The small molecule below binds the protein below.
Small molecule (SMILES): CC[C@H](C)[C@H](NC(=O)[C@H](CC(N)=O)NC(=O)[C@@H](NC(=O)[C@H](CC(N)=O)NC(=O)[C@@H]1CCCN1C(=O)[C@@H](N)Cc1ccc(O)cc1)C(C)C)[C@H](O)N[C@@H](Cc1cnc[nH]1)C(=O)N[C@@H](CC(N)=O)C(=O)N[C@@H](Cc1ccccc1)C(=O)O

Binding-site contacts:
Ligand atom CG contacts residue ILE66 of chain 1.D at 3.1 Å (hydrophobic).
Ligand atom OD1 contacts residue GLN70 of chain 1.D at 2.6 Å (h-bond).
Ligand atom O contacts residue TRP73 of chain 1.D at 2.6 Å.
Ligand atom CA contacts residue TYR99 of chain 1.D at 2.9 Å (hydrophobic).
Ligand atom CG2 contacts residue ILE66 of chain 1.D at 3.2 Å (hydrophobic).
Ligand atom CE1 contacts residue TRP167 of chain 1.D at 3.4 Å (hydrophobic).
Ligand atom O contacts residue TYR155 of chain 1.D at 2.5 Å (h-bond).
Ligand atom C contacts residue TYR84 of chain 1.D at 3.1 Å (hydrophobic).
Ligand atom CD2 contacts residue GLU163 of chain 1.D at 3.4 Å.
Ligand atom O contacts residue TYR84 of chain 1.D at 2.5 Å (h-bond).
Ligand atom OXT contacts residue THR143 of chain 1.D at 2.6 Å (h-bond).
Ligand atom O contacts residue TRP147 of chain 1.D at 3.0 Å (h-bond).
Ligand atom N contacts residue TYR99 of chain 1.D at 3.0 Å (h-bond).
Ligand atom CD1 contacts residue TRP167 of chain 1.D at 3.3 Å (hydrophobic).
Ligand atom CE1 contacts residue GLY151 of chain 1.D at 3.2 Å.
Ligand atom CE1 contacts residue TYR123 of chain 1.D at 2.8 Å (hydrophobic).
Ligand atom N contacts residue TYR7 of chain 1.D at 3.0 Å (h-bond).
Ligand atom ND2 contacts residue ASN77 of chain 1.D at 3.1 Å (h-bond).
Ligand atom N contacts residue TYR171 of chain 1.D at 2.9 Å (h-bond).
Ligand atom CB contacts residue THR80 of chain 1.D at 3.4 Å.
Ligand atom C contacts residue TRP73 of chain 1.D at 3.0 Å (hydrophobic).
Ligand atom O contacts residue GLN70 of chain 1.D at 3.2 Å (h-bond).
Ligand atom CD1 contacts residue THR143 of chain 1.D at 3.3 Å.
Ligand atom OH contacts residue ARG62 of chain 1.D at 3.2 Å.
Ligand atom CB contacts residue ASN77 of chain 1.D at 3.2 Å.
Ligand atom O contacts residue TRP73 of chain 1.D at 3.2 Å.
Ligand atom CE1 contacts residue TYR59 of chain 1.D at 3.3 Å (hydrophobic).
Ligand atom N contacts residue TRP73 of chain 1.D at 3.4 Å.
Ligand atom C contacts residue TYR155 of chain 1.D at 3.1 Å (hydrophobic).
Ligand atom N contacts residue ASN77 of chain 1.D at 3.0 Å (h-bond).
Ligand atom CD1 contacts residue TYR123 of chain 1.D at 3.4 Å (hydrophobic).
Ligand atom CD1 contacts residue TYR59 of chain 1.D at 3.1 Å (hydrophobic).
Ligand atom CG contacts residue GLN70 of chain 1.D at 2.9 Å.
Ligand atom CB contacts residue TYR155 of chain 1.D at 3.4 Å (hydrophobic).
Ligand atom O contacts residue TRP147 of chain 1.D at 3.4 Å (h-bond).
Ligand atom O contacts residue TYR159 of chain 1.D at 2.3 Å (h-bond).
Ligand atom CD contacts residue ILE63 of chain 1.D at 3.1 Å (hydrophobic).
Ligand atom CB contacts residue TYR99 of chain 1.D at 2.9 Å (hydrophobic).
Ligand atom CG2 contacts residue TYR155 of chain 1.D at 3.1 Å (hydrophobic).
Ligand atom CB contacts residue GLN70 of chain 1.D at 3.2 Å.

Sequence of chain 1.D:
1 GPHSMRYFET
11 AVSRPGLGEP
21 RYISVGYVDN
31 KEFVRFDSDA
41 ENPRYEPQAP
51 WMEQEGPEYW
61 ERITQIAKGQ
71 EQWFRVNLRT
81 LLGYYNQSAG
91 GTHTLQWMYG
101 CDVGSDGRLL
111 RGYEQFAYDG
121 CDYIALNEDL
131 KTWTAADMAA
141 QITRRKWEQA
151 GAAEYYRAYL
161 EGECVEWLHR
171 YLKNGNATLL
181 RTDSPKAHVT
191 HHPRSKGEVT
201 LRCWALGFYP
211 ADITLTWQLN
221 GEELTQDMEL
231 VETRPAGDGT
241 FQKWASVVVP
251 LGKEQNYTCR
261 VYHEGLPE